Binding-site contacts:
Ligand atom C4 contacts residue ASN87 of chain 9.D at 4.2 Å.
Ligand atom O6 contacts residue SER89 of chain 9.D at 2.8 Å (h-bond).
Ligand atom C2 contacts residue ASN87 of chain 9.D at 2.4 Å.
Ligand atom O6 contacts residue LEU151 of chain 9.D at 3.4 Å.
Ligand atom O6 contacts residue LEU91 of chain 9.D at 4.0 Å.
Ligand atom C7 contacts residue ILE155 of chain 9.D at 4.3 Å (hydrophobic).
Ligand atom C1 contacts residue SER89 of chain 9.D at 3.3 Å.
Ligand atom C5 contacts residue LEU151 of chain 9.D at 3.8 Å (hydrophobic).
Ligand atom O5 contacts residue SER89 of chain 9.D at 2.8 Å (h-bond).
Ligand atom C6 contacts residue LEU91 of chain 9.D at 4.2 Å (hydrophobic).
Ligand atom C8 contacts residue ILE155 of chain 9.D at 3.7 Å (hydrophobic).
Ligand atom C7 contacts residue ASN87 of chain 9.D at 3.8 Å.
Ligand atom C3 contacts residue LEU151 of chain 9.D at 4.2 Å (hydrophobic).
Ligand atom O5 contacts residue ASN87 of chain 9.D at 2.3 Å (h-bond).
Ligand atom O4 contacts residue LEU151 of chain 9.D at 3.3 Å.
Ligand atom C4 contacts residue LEU151 of chain 9.D at 4.0 Å (hydrophobic).
Ligand atom C6 contacts residue SER89 of chain 9.D at 3.6 Å.
Ligand atom O7 contacts residue ASN87 of chain 9.D at 4.1 Å.
Ligand atom C6 contacts residue LEU151 of chain 9.D at 3.7 Å (hydrophobic).
Ligand atom N2 contacts residue ASN87 of chain 9.D at 2.9 Å (h-bond).
Ligand atom N2 contacts residue ILE155 of chain 9.D at 4.1 Å.
Ligand atom C1 contacts residue ASN87 of chain 9.D at 1.4 Å.
Ligand atom C5 contacts residue ASN87 of chain 9.D at 3.7 Å.
Ligand atom C5 contacts residue SER89 of chain 9.D at 3.3 Å.
Ligand atom C3 contacts residue ASN87 of chain 9.D at 3.8 Å.

Sequence of chain 9.D:
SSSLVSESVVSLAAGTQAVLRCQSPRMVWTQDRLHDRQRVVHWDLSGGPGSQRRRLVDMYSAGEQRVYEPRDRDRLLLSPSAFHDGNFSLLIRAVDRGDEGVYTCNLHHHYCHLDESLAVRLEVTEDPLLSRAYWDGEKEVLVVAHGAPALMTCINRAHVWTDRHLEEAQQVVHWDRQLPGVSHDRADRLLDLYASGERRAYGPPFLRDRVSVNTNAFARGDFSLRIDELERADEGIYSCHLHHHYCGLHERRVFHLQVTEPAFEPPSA

This protein binds this small molecule.
Small molecule (SMILES): CC(=O)N[C@@H]1[C@@H](O)[C@H](O)[C@@H](CO)O[C@H]1O